Sequence of chain 60.C:
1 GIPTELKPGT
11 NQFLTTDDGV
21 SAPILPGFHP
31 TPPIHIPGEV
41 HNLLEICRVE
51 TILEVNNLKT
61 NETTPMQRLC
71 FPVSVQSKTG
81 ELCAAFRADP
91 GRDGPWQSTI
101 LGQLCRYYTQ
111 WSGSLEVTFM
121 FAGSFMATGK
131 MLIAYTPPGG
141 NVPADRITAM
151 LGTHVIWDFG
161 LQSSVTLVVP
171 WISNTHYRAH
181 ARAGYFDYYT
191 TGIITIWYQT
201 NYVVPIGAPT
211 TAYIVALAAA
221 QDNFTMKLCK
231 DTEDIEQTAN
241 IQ

Sequence of chain 60.A:
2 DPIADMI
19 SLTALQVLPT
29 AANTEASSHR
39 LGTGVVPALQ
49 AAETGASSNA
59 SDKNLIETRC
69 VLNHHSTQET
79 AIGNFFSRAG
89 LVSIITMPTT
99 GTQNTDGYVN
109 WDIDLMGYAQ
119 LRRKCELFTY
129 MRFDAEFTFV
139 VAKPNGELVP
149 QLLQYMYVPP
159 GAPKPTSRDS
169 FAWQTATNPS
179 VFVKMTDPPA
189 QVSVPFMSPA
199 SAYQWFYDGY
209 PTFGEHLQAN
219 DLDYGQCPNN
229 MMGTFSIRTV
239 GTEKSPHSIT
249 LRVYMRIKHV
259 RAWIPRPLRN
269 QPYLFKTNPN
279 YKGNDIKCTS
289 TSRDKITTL

The protein below binds the small molecule below.
Small molecule (SMILES): CCO/N=C/c1ccc(OCC[C@@H](C)CCN2CCN(c3ccncc3)C2=O)cc1

Sequence of chain 56.C:
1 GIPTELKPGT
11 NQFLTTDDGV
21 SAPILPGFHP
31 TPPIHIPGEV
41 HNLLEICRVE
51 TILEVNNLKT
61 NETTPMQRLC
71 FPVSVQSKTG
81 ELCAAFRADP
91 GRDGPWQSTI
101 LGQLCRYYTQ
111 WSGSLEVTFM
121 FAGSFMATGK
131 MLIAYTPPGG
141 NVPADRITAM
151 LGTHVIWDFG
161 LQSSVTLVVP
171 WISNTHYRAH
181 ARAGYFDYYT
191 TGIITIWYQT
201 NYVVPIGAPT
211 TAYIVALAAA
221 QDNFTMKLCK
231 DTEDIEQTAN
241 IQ

Binding-site contacts:
Ligand atom CAN contacts residue ILE111 of chain 60.A at 3.8 Å (hydrophobic).
Ligand atom CAG contacts residue ASN228 of chain 60.A at 3.3 Å.
Ligand atom NBD contacts residue TRP203 of chain 60.A at 3.6 Å.
Ligand atom CAJ contacts residue TYR155 of chain 60.A at 3.5 Å (hydrophobic).
Ligand atom CAS contacts residue ASN228 of chain 60.A at 3.5 Å.
Ligand atom OAW contacts residue MET195 of chain 60.A at 3.4 Å.
Ligand atom CAF contacts residue MET114 of chain 60.A at 3.1 Å (hydrophobic).
Ligand atom CAM contacts residue TYR155 of chain 60.A at 3.9 Å (hydrophobic).
Ligand atom CAR contacts residue TYR201 of chain 60.A at 3.5 Å (hydrophobic).
Ligand atom CAH contacts residue MET114 of chain 60.A at 3.5 Å (hydrophobic).
Ligand atom CAL contacts residue TYR155 of chain 60.A at 3.4 Å (hydrophobic).
Ligand atom NBD contacts residue ASN228 of chain 60.A at 3.7 Å.
Ligand atom CAD contacts residue PHE137 of chain 60.A at 3.9 Å (hydrophobic).
Ligand atom CAS contacts residue TRP203 of chain 60.A at 3.4 Å (hydrophobic).
Ligand atom CAA contacts residue PRO177 of chain 60.A at 3.2 Å (hydrophobic).
Ligand atom CAK contacts residue PHE135 of chain 60.A at 3.3 Å (hydrophobic).
Ligand atom NAT contacts residue TYR155 of chain 60.A at 3.9 Å.
Ligand atom CBA contacts residue ASN228 of chain 60.A at 3.7 Å.
Ligand atom NBC contacts residue ASN228 of chain 60.A at 3.7 Å.
Ligand atom CAP contacts residue LEU113 of chain 60.A at 3.6 Å (hydrophobic).
Ligand atom CAF contacts residue ASP112 of chain 60.A at 3.9 Å.
Ligand atom CAI contacts residue PHE135 of chain 60.A at 3.5 Å (hydrophobic).
Ligand atom CAA contacts residue VAL179 of chain 60.A at 3.5 Å (hydrophobic).
Ligand atom CAG contacts residue TRP203 of chain 60.A at 3.7 Å (hydrophobic).
Ligand atom CAL contacts residue ILE111 of chain 60.A at 3.9 Å (hydrophobic).
Ligand atom CAE contacts residue GLN202 of chain 60.A at 3.6 Å.
Ligand atom CAG contacts residue GLN202 of chain 60.A at 3.5 Å.
Ligand atom CAQ contacts residue LEU113 of chain 60.A at 3.6 Å (hydrophobic).
Ligand atom CAO contacts residue MET230 of chain 60.A at 3.6 Å (hydrophobic).
Ligand atom CBA contacts residue TRP203 of chain 60.A at 3.8 Å (hydrophobic).
Ligand atom CBB contacts residue LEU113 of chain 60.A at 3.7 Å (hydrophobic).
Ligand atom CAN contacts residue PHE135 of chain 60.A at 3.8 Å (hydrophobic).
Ligand atom CAS contacts residue TYR201 of chain 60.A at 3.9 Å (hydrophobic).
Ligand atom NAU contacts residue MET114 of chain 60.A at 3.9 Å.
Ligand atom OAC contacts residue ASP112 of chain 60.A at 3.8 Å.
Ligand atom CAE contacts residue ASN228 of chain 60.A at 3.6 Å.
Ligand atom CAZ contacts residue ILE111 of chain 60.A at 3.9 Å (hydrophobic).
Ligand atom OAC contacts residue LEU113 of chain 60.A at 3.4 Å (h-bond).
Ligand atom CAR contacts residue ASN228 of chain 60.A at 3.7 Å.
Ligand atom CAX contacts residue ASN228 of chain 60.A at 3.8 Å.